Binding-site contacts:
Ligand atom O07 contacts residue LEU361 of chain 1.JA at 3.8 Å.
Ligand atom O07 contacts residue GLN279 of chain 1.JA at 3.7 Å.
Ligand atom O08 contacts residue GLN279 of chain 1.JA at 3.6 Å.
Ligand atom C30 contacts residue HIS227 of chain 1.JA at 3.7 Å.
Ligand atom C32 contacts residue ASP26 of chain 1.JA at 3.9 Å.
Ligand atom C47 contacts residue ARG276 of chain 1.JA at 3.3 Å.
Ligand atom O14 contacts residue HIS227 of chain 1.JA at 3.0 Å.
Ligand atom C44 contacts residue GLY360 of chain 1.JA at 3.6 Å.
Ligand atom C07 contacts residue HIS227 of chain 1.JA at 3.6 Å.
Ligand atom C06 contacts residue LEU215 of chain 1.JA at 3.7 Å (hydrophobic).
Ligand atom C32 contacts residue VAL23 of chain 1.JA at 3.5 Å (hydrophobic).
Ligand atom C33 contacts residue ASP26 of chain 1.JA at 3.1 Å.
Ligand atom C40 contacts residue SER234 of chain 1.JA at 3.0 Å.
Ligand atom C09 contacts residue HIS227 of chain 1.JA at 3.8 Å.
Ligand atom C31 contacts residue HIS227 of chain 1.JA at 3.8 Å.
Ligand atom C07 contacts residue LEU215 of chain 1.JA at 3.9 Å (hydrophobic).
Ligand atom O06 contacts residue THR274 of chain 1.JA at 3.4 Å (h-bond).
Ligand atom C06 contacts residue ASP224 of chain 1.JA at 3.8 Å.
Ligand atom C14 contacts residue THR274 of chain 1.JA at 3.7 Å.
Ligand atom C34 contacts residue ASP26 of chain 1.JA at 3.8 Å.
Ligand atom C42 contacts residue VAL23 of chain 1.JA at 3.6 Å (hydrophobic).
Ligand atom C08 contacts residue LEU228 of chain 1.JA at 3.4 Å (hydrophobic).
Ligand atom C41 contacts residue GLU27 of chain 1.JA at 3.3 Å.
Ligand atom O13 contacts residue PRO358 of chain 1.JA at 3.4 Å.
Ligand atom C07 contacts residue LEU228 of chain 1.JA at 3.5 Å (hydrophobic).
Ligand atom C36 contacts residue HIS227 of chain 1.JA at 3.8 Å.
Ligand atom C19 contacts residue THR274 of chain 1.JA at 3.5 Å.
Ligand atom C13 contacts residue PHE270 of chain 1.JA at 3.6 Å (hydrophobic).
Ligand atom C16 contacts residue THR274 of chain 1.JA at 3.9 Å.
Ligand atom C08 contacts residue HIS227 of chain 1.JA at 3.1 Å.
Ligand atom C39 contacts residue SER234 of chain 1.JA at 3.7 Å.
Ligand atom C40 contacts residue GLU27 of chain 1.JA at 3.3 Å.
Ligand atom O13 contacts residue GLY360 of chain 1.JA at 3.4 Å (h-bond).
Ligand atom O06 contacts residue LEU273 of chain 1.JA at 3.3 Å.
Ligand atom C41 contacts residue VAL23 of chain 1.JA at 3.4 Å (hydrophobic).
Ligand atom O05 contacts residue LEU361 of chain 1.JA at 3.2 Å.
Ligand atom C14 contacts residue LEU215 of chain 1.JA at 3.7 Å (hydrophobic).
Ligand atom C17 contacts residue LEU361 of chain 1.JA at 3.7 Å (hydrophobic).
Ligand atom O13 contacts residue LYS359 of chain 1.JA at 3.1 Å (salt-bridge).
Ligand atom C05 contacts residue LEU215 of chain 1.JA at 3.9 Å (hydrophobic).

A protein and the small-molecule ligand that binds it are described below.
Small molecule (SMILES): CC(=O)O[C@H]1C(=O)[C@@]2(C)[C@H]([C@H](OC(=O)c3ccccc3)[C@]3(O)C[C@H](OC(=O)[C@H](O)[C@@H](NC(=O)c4ccccc4)c4ccccc4)C(C)=C1C3(C)C)[C@]1(OC(C)=O)CO[C@@H]1C[C@@H]2O

Sequence of chain 1.JA:
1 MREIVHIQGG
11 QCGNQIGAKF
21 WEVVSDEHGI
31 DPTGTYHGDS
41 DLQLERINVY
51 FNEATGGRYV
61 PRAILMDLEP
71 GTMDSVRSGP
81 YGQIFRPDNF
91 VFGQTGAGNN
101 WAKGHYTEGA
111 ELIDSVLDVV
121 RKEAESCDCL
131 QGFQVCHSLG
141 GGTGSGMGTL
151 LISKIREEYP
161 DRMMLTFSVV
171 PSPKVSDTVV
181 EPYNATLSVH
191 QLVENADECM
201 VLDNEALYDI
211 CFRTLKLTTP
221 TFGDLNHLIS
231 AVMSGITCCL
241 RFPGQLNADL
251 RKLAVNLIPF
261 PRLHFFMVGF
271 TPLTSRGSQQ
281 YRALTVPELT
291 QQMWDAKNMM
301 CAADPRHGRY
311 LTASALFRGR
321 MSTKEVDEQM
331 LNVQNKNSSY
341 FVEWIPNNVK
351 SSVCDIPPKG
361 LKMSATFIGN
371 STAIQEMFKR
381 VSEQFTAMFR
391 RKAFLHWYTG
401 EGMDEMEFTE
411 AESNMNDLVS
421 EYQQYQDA